Sequence of chain 1.C:
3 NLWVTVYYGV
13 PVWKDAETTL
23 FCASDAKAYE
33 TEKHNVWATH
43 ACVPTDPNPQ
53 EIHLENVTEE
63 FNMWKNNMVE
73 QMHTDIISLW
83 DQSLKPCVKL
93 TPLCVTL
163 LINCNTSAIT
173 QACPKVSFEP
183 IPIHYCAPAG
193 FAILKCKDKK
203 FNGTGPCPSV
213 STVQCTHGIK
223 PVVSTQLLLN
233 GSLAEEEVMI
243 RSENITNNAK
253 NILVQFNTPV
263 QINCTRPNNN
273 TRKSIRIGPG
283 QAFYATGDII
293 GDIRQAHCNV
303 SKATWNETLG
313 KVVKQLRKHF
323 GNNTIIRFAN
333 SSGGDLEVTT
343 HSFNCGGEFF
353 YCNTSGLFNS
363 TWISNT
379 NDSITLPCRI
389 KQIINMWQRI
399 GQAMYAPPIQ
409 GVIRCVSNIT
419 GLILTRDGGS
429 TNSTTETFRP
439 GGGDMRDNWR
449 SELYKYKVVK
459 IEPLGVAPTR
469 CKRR

This protein binds this small molecule.
Small molecule (SMILES): CC(=O)N[C@@H]1[C@@H](O)[C@H](O)[C@@H](CO)O[C@H]1O

Binding-site contacts:
Ligand atom C5 contacts residue HIS299 of chain 1.C at 4.2 Å.
Ligand atom O6 contacts residue THR267 of chain 1.C at 2.7 Å (h-bond).
Ligand atom C1 contacts residue ASN301 of chain 1.C at 1.4 Å.
Ligand atom C4 contacts residue ASN301 of chain 1.C at 4.3 Å.
Ligand atom C8 contacts residue SER381 of chain 1.C at 4.1 Å.
Ligand atom O5 contacts residue HIS299 of chain 1.C at 3.7 Å.
Ligand atom O5 contacts residue THR267 of chain 1.C at 4.0 Å.
Ligand atom O5 contacts residue ASN301 of chain 1.C at 2.4 Å (h-bond).
Ligand atom C7 contacts residue ASN301 of chain 1.C at 3.7 Å.
Ligand atom O7 contacts residue ASN301 of chain 1.C at 4.1 Å.
Ligand atom C7 contacts residue SER381 of chain 1.C at 4.2 Å.
Ligand atom C6 contacts residue HIS299 of chain 1.C at 3.6 Å.
Ligand atom C3 contacts residue ASN301 of chain 1.C at 3.8 Å.
Ligand atom C5 contacts residue THR267 of chain 1.C at 3.4 Å.
Ligand atom C2 contacts residue ASN301 of chain 1.C at 2.5 Å.
Ligand atom O7 contacts residue SER381 of chain 1.C at 4.2 Å.
Ligand atom O6 contacts residue HIS299 of chain 1.C at 2.5 Å (h-bond).
Ligand atom C5 contacts residue ASN301 of chain 1.C at 3.7 Å.
Ligand atom O5 contacts residue THR383 of chain 1.C at 4.3 Å.
Ligand atom C6 contacts residue THR267 of chain 1.C at 3.5 Å.
Ligand atom N2 contacts residue ASN301 of chain 1.C at 2.9 Å (h-bond).